Binding-site contacts:
Ligand atom C3 contacts residue MET205 of chain 2.A at 4.4 Å (hydrophobic).
Ligand atom C6 contacts residue GLU242 of chain 2.A at 3.5 Å.
Ligand atom C4 contacts residue HIS172 of chain 2.A at 3.8 Å.
Ligand atom C6 contacts residue TRP239 of chain 2.A at 3.5 Å (hydrophobic).
Ligand atom C2 contacts residue HIS172 of chain 2.A at 3.9 Å.
Ligand atom C4 contacts residue TRP239 of chain 2.A at 3.6 Å (hydrophobic).
Ligand atom O6 contacts residue THR184 of chain 2.A at 2.8 Å (h-bond).
Ligand atom C2 contacts residue UDP1 of chain 2.B at 4.2 Å.
Ligand atom C5 contacts residue GLU242 of chain 2.A at 4.0 Å.
Ligand atom C6 contacts residue PHE175 of chain 2.A at 4.1 Å (hydrophobic).
Ligand atom C6 contacts residue HIS172 of chain 2.A at 3.9 Å.
Ligand atom O3 contacts residue MET205 of chain 2.A at 3.9 Å.
Ligand atom O1 contacts residue SER174 of chain 2.A at 4.0 Å.
Ligand atom O1 contacts residue HIS172 of chain 2.A at 3.6 Å (h-bond).
Ligand atom C1 contacts residue HIS172 of chain 2.A at 3.8 Å.
Ligand atom O6 contacts residue PHE175 of chain 2.A at 3.5 Å.
Ligand atom C3 contacts residue UDP1 of chain 2.B at 3.6 Å.
Ligand atom O6 contacts residue TRP239 of chain 2.A at 3.4 Å (h-bond).
Ligand atom C2 contacts residue MET205 of chain 2.A at 4.0 Å (hydrophobic).
Ligand atom O2 contacts residue UDP1 of chain 2.B at 3.8 Å.
Ligand atom O4 contacts residue MET205 of chain 2.A at 3.7 Å.
Ligand atom O4 contacts residue HIS172 of chain 2.A at 2.8 Å.
Ligand atom C4 contacts residue GLU242 of chain 2.A at 3.4 Å.
Ligand atom O6 contacts residue TYR203 of chain 2.A at 4.4 Å.
Ligand atom O3 contacts residue TRP239 of chain 2.A at 4.3 Å.
Ligand atom O4 contacts residue GLU242 of chain 2.A at 2.7 Å (salt-bridge).
Ligand atom O5 contacts residue PHE175 of chain 2.A at 4.3 Å.
Ligand atom C6 contacts residue THR184 of chain 2.A at 3.4 Å.
Ligand atom C5 contacts residue TRP239 of chain 2.A at 3.7 Å (hydrophobic).
Ligand atom O5 contacts residue HIS172 of chain 2.A at 3.2 Å.
Ligand atom C6 contacts residue TYR203 of chain 2.A at 3.8 Å (hydrophobic).
Ligand atom C3 contacts residue TRP239 of chain 2.A at 3.8 Å (hydrophobic).
Ligand atom C5 contacts residue HIS172 of chain 2.A at 3.8 Å.
Ligand atom O3 contacts residue UDP1 of chain 2.B at 2.5 Å (h-bond).

Sequence of chain 2.A:
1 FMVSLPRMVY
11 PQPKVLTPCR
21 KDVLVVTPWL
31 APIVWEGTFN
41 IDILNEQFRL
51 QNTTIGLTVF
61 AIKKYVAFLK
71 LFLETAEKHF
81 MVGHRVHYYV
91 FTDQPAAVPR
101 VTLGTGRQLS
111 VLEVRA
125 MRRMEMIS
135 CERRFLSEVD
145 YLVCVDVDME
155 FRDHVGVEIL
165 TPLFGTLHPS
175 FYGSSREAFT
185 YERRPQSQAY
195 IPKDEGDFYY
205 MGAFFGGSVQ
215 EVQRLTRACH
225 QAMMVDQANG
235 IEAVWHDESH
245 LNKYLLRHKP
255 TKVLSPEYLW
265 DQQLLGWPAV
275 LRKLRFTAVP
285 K

The small molecule below binds the protein below.
Small molecule (SMILES): OC[C@H]1O[C@@H](O)[C@H](O)[C@@H](O)[C@H]1O